The small molecule below binds the protein below.
Small molecule (SMILES): O=C(O)[C@@H]1CCCN1

Sequence of chain 12.A:
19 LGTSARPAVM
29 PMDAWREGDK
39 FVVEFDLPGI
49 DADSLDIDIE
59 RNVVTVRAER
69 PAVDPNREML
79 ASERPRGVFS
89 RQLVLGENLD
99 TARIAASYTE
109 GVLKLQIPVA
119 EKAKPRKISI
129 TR

Binding-site contacts:
Ligand atom CG contacts residue PRO123 of chain 12.A at 4.4 Å (hydrophobic).
Ligand atom N contacts residue LYS125 of chain 12.A at 2.8 Å (salt-bridge).
Ligand atom CD contacts residue LYS125 of chain 12.A at 2.9 Å.
Ligand atom CG contacts residue LYS125 of chain 12.A at 3.7 Å.
Ligand atom O contacts residue ARG124 of chain 12.A at 4.1 Å.
Ligand atom C contacts residue ARG124 of chain 12.A at 4.4 Å.
Ligand atom CA contacts residue LYS125 of chain 12.A at 4.2 Å.
Ligand atom CG contacts residue ARG124 of chain 12.A at 3.9 Å.
Ligand atom CD contacts residue ARG124 of chain 12.A at 3.1 Å.
Ligand atom CB contacts residue ARG124 of chain 12.A at 4.3 Å.
Ligand atom N contacts residue ARG124 of chain 12.A at 3.8 Å.